This protein binds this small molecule.
Small molecule (SMILES): N[C@@H](CC(=O)O)C(=O)O

Sequence of chain 2.D:
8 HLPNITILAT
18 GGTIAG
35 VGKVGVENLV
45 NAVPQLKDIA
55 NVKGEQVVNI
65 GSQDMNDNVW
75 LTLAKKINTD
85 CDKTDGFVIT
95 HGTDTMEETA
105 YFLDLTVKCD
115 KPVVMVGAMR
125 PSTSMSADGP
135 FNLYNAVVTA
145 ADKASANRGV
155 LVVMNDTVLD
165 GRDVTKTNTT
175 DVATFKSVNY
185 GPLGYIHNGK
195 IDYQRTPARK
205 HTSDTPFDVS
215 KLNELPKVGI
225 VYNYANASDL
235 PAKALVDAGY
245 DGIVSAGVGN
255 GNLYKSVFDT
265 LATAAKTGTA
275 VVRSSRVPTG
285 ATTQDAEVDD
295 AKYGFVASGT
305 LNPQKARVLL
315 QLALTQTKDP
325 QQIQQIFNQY

Binding-site contacts:
Ligand atom N contacts residue ASN256 of chain 2.D at 3.6 Å (h-bond).
Ligand atom C contacts residue GLY96 of chain 2.C at 3.4 Å.
Ligand atom O contacts residue GLY19 of chain 2.C at 3.3 Å.
Ligand atom OD2 contacts residue THR97 of chain 2.C at 2.6 Å (h-bond).
Ligand atom C contacts residue ASP98 of chain 2.C at 3.9 Å.
Ligand atom N contacts residue GLU291 of chain 2.D at 2.7 Å (salt-bridge).
Ligand atom O contacts residue GLN67 of chain 2.C at 3.6 Å (h-bond).
Ligand atom CB contacts residue ASP98 of chain 2.C at 3.4 Å.
Ligand atom CA contacts residue GLU291 of chain 2.D at 3.5 Å.
Ligand atom C contacts residue THR97 of chain 2.C at 3.9 Å.
Ligand atom OXT contacts residue SER66 of chain 2.C at 2.6 Å (h-bond).
Ligand atom O contacts residue VAL35 of chain 2.C at 3.6 Å.
Ligand atom OXT contacts residue ASP98 of chain 2.C at 2.9 Å (salt-bridge).
Ligand atom OD2 contacts residue THR20 of chain 2.C at 3.1 Å (h-bond).
Ligand atom O contacts residue GLY65 of chain 2.C at 3.3 Å.
Ligand atom CA contacts residue ASP98 of chain 2.C at 3.7 Å.
Ligand atom CB contacts residue TYR33 of chain 2.C at 3.9 Å (hydrophobic).
Ligand atom CG contacts residue THR97 of chain 2.C at 3.0 Å.
Ligand atom OD1 contacts residue GLY96 of chain 2.C at 3.2 Å.
Ligand atom CA contacts residue VAL35 of chain 2.C at 3.8 Å (hydrophobic).
Ligand atom N contacts residue GLN67 of chain 2.C at 2.9 Å (h-bond).
Ligand atom CG contacts residue ALA122 of chain 2.C at 3.9 Å (hydrophobic).
Ligand atom OD2 contacts residue ALA122 of chain 2.C at 3.1 Å (h-bond).
Ligand atom OXT contacts residue GLY96 of chain 2.C at 3.3 Å.
Ligand atom CB contacts residue THR20 of chain 2.C at 3.0 Å.
Ligand atom O contacts residue SER66 of chain 2.C at 2.7 Å (h-bond).
Ligand atom CA contacts residue GLN67 of chain 2.C at 3.8 Å.
Ligand atom N contacts residue ASP98 of chain 2.C at 2.9 Å (salt-bridge).
Ligand atom O contacts residue THR20 of chain 2.C at 3.9 Å.
Ligand atom C contacts residue SER66 of chain 2.C at 3.5 Å.
Ligand atom CG contacts residue THR20 of chain 2.C at 2.7 Å.
Ligand atom OD1 contacts residue THR20 of chain 2.C at 2.9 Å (h-bond).
Ligand atom OD1 contacts residue ALA122 of chain 2.C at 3.9 Å.
Ligand atom O contacts residue GLY96 of chain 2.C at 3.2 Å.
Ligand atom CA contacts residue THR20 of chain 2.C at 3.2 Å.
Ligand atom CB contacts residue THR97 of chain 2.C at 3.7 Å.
Ligand atom C contacts residue GLN67 of chain 2.C at 3.6 Å.
Ligand atom OD1 contacts residue THR97 of chain 2.C at 2.9 Å (h-bond).
Ligand atom CB contacts residue GLU291 of chain 2.D at 3.8 Å.
Ligand atom OXT contacts residue THR97 of chain 2.C at 3.2 Å (h-bond).

Sequence of chain 2.C:
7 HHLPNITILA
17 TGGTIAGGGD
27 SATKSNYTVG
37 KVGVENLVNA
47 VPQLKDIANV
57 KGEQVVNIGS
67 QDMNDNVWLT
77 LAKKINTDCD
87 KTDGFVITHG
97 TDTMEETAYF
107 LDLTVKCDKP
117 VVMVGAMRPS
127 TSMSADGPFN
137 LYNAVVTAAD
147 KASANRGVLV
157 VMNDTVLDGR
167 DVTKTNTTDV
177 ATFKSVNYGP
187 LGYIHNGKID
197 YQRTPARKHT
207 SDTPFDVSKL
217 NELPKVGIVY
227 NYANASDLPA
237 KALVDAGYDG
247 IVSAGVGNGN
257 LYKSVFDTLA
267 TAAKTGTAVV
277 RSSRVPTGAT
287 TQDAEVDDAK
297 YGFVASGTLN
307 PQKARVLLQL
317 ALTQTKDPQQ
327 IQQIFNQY